Binding-site contacts:
Ligand atom C2 contacts residue ASN142 of chain 1.A at 3.8 Å.
Ligand atom C9 contacts residue CYS145 of chain 1.A at 3.9 Å (hydrophobic).
Ligand atom C1 contacts residue GLY143 of chain 1.A at 3.7 Å.
Ligand atom C6 contacts residue HIS41 of chain 1.A at 3.6 Å.
Ligand atom C8 contacts residue MET49 of chain 1.A at 3.1 Å (hydrophobic).
Ligand atom C contacts residue CYS145 of chain 1.A at 1.8 Å (hydrophobic).
Ligand atom C8 contacts residue GLN189 of chain 1.A at 3.7 Å.
Ligand atom S contacts residue MET49 of chain 1.A at 3.3 Å.
Ligand atom O contacts residue ASN142 of chain 1.A at 3.8 Å.
Ligand atom C10 contacts residue ASN142 of chain 1.A at 4.0 Å.
Ligand atom C4 contacts residue MET49 of chain 1.A at 3.9 Å (hydrophobic).
Ligand atom C3 contacts residue HIS41 of chain 1.A at 3.8 Å.
Ligand atom C10 contacts residue CYS145 of chain 1.A at 3.6 Å (hydrophobic).
Ligand atom C1 contacts residue SER144 of chain 1.A at 4.2 Å.
Ligand atom C4 contacts residue HIS41 of chain 1.A at 3.8 Å.
Ligand atom C8 contacts residue ARG188 of chain 1.A at 3.9 Å.
Ligand atom O contacts residue CYS145 of chain 1.A at 3.1 Å (h-bond).
Ligand atom O contacts residue SER144 of chain 1.A at 3.4 Å (h-bond).
Ligand atom C7 contacts residue ASP187 of chain 1.A at 4.2 Å.
Ligand atom S contacts residue GLN189 of chain 1.A at 3.8 Å.
Ligand atom N1 contacts residue HIS41 of chain 1.A at 4.0 Å.
Ligand atom N contacts residue ASN142 of chain 1.A at 3.8 Å.
Ligand atom C10 contacts residue HIS164 of chain 1.A at 4.2 Å.
Ligand atom C9 contacts residue HIS41 of chain 1.A at 3.9 Å.
Ligand atom C7 contacts residue ARG188 of chain 1.A at 4.0 Å.
Ligand atom O contacts residue GLY143 of chain 1.A at 2.8 Å (h-bond).
Ligand atom C contacts residue SER144 of chain 1.A at 3.7 Å.
Ligand atom C6 contacts residue MET49 of chain 1.A at 2.9 Å (hydrophobic).
Ligand atom C contacts residue LEU141 of chain 1.A at 4.2 Å (hydrophobic).
Ligand atom C1 contacts residue CYS145 of chain 1.A at 2.7 Å (hydrophobic).
Ligand atom O contacts residue LEU141 of chain 1.A at 4.0 Å.
Ligand atom C9 contacts residue HIS164 of chain 1.A at 3.6 Å.
Ligand atom C7 contacts residue MET49 of chain 1.A at 3.0 Å (hydrophobic).
Ligand atom C1 contacts residue ASN142 of chain 1.A at 4.2 Å.
Ligand atom C contacts residue HIS163 of chain 1.A at 3.7 Å.
Ligand atom C7 contacts residue MET165 of chain 1.A at 3.8 Å (hydrophobic).
Ligand atom C1 contacts residue LEU141 of chain 1.A at 4.2 Å (hydrophobic).
Ligand atom N contacts residue CYS145 of chain 1.A at 3.3 Å (h-bond).
Ligand atom C6 contacts residue HIS164 of chain 1.A at 3.9 Å.
Ligand atom C5 contacts residue MET49 of chain 1.A at 3.0 Å (hydrophobic).

Sequence of chain 1.A:
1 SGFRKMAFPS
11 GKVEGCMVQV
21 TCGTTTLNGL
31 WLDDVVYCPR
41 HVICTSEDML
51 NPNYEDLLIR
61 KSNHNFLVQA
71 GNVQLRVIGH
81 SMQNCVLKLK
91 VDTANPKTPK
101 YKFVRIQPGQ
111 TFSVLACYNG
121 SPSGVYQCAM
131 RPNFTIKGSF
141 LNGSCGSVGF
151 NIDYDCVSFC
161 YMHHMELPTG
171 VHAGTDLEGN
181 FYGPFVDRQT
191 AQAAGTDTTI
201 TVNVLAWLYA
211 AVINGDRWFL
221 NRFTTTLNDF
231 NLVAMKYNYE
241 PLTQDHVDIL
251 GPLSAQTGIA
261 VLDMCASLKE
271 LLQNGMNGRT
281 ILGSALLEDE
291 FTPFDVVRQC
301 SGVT

The small molecule below binds the protein below.
Small molecule (SMILES): CC(=O)N1CCN(Cc2cccs2)CC1